A small-molecule ligand and the protein it binds are described below.
Small molecule (SMILES): CC(=O)N[C@H]1[C@H](O[C@H]2[C@H](O)[C@@H](NC(C)=O)CO[C@@H]2CO)O[C@H](CO)[C@@H](O)[C@@H]1O

Binding-site contacts:
Ligand atom C3 contacts residue ASN416 of chain 1.C at 3.8 Å.
Ligand atom C8 contacts residue ASN416 of chain 1.C at 4.4 Å.
Ligand atom O6 contacts residue PRO261 of chain 1.C at 4.3 Å.
Ligand atom C8 contacts residue NAG1 of chain 1.CA at 3.4 Å.
Ligand atom O5 contacts residue ASN416 of chain 1.C at 2.3 Å (h-bond).
Ligand atom O5 contacts residue PRO261 of chain 1.C at 3.4 Å.
Ligand atom C5 contacts residue PRO261 of chain 1.C at 4.3 Å (hydrophobic).
Ligand atom O6 contacts residue LEU235 of chain 1.C at 3.7 Å.
Ligand atom C1 contacts residue ASN416 of chain 1.C at 1.4 Å.
Ligand atom O7 contacts residue ASN416 of chain 1.C at 3.2 Å (h-bond).
Ligand atom C7 contacts residue ASN416 of chain 1.C at 3.2 Å.
Ligand atom C2 contacts residue ASN416 of chain 1.C at 2.4 Å.
Ligand atom C7 contacts residue ASN232 of chain 1.C at 4.0 Å.
Ligand atom O7 contacts residue ASN232 of chain 1.C at 3.6 Å.
Ligand atom C8 contacts residue VAL414 of chain 1.C at 4.4 Å (hydrophobic).
Ligand atom C4 contacts residue ASN416 of chain 1.C at 4.2 Å.
Ligand atom C5 contacts residue ASN416 of chain 1.C at 3.6 Å.
Ligand atom N2 contacts residue ASN416 of chain 1.C at 2.9 Å (h-bond).
Ligand atom C1 contacts residue PRO261 of chain 1.C at 4.2 Å (hydrophobic).
Ligand atom C8 contacts residue ASN232 of chain 1.C at 3.6 Å.
Ligand atom C6 contacts residue PRO261 of chain 1.C at 4.1 Å (hydrophobic).

Sequence of chain 1.C:
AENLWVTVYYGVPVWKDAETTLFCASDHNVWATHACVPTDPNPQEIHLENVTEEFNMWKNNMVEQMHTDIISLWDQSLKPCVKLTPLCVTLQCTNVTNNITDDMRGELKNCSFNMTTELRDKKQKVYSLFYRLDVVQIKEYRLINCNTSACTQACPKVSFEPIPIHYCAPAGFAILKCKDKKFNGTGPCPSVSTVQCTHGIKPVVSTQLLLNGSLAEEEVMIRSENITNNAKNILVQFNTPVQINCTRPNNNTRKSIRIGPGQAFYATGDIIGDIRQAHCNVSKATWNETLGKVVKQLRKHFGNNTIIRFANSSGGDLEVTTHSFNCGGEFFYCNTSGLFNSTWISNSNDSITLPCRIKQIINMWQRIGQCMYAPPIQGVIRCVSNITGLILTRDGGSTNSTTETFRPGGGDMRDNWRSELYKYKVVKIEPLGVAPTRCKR